Sequence of chain 1.B:
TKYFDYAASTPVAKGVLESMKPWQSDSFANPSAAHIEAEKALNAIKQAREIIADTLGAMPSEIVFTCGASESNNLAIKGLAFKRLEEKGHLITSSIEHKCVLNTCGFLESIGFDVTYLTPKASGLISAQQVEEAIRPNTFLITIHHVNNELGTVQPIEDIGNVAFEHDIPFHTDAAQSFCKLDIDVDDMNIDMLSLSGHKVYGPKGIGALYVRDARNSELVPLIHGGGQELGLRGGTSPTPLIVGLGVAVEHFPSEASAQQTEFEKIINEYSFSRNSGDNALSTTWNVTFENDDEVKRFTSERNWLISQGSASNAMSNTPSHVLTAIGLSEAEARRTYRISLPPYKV

Binding-site contacts:
Ligand atom CB contacts residue HIS99 of chain 2.B at 3.5 Å.
Ligand atom CA contacts residue SER312 of chain 2.B at 4.5 Å.
Ligand atom SG contacts residue ALA313 of chain 2.B at 3.7 Å.
Ligand atom SG contacts residue HIS99 of chain 2.B at 4.3 Å.
Ligand atom OXT contacts residue ASN150 of chain 2.B at 2.8 Å (h-bond).
Ligand atom N contacts residue ASN31 of chain 1.B at 4.4 Å.
Ligand atom O contacts residue ARG340 of chain 2.B at 3.0 Å (salt-bridge).
Ligand atom C contacts residue ARG340 of chain 2.B at 3.9 Å.
Ligand atom SG contacts residue SER312 of chain 2.B at 3.5 Å.
Ligand atom N contacts residue SER33 of chain 1.B at 2.8 Å (h-bond).
Ligand atom CA contacts residue SER33 of chain 1.B at 4.3 Å.
Ligand atom C contacts residue ASN150 of chain 2.B at 3.9 Å.
Ligand atom OXT contacts residue ARG340 of chain 2.B at 3.5 Å (salt-bridge).
Ligand atom O contacts residue ALA9 of chain 2.B at 3.5 Å.
Ligand atom CB contacts residue ASN150 of chain 2.B at 4.4 Å.
Ligand atom OXT contacts residue HIS99 of chain 2.B at 4.3 Å.

Sequence of chain 2.B:
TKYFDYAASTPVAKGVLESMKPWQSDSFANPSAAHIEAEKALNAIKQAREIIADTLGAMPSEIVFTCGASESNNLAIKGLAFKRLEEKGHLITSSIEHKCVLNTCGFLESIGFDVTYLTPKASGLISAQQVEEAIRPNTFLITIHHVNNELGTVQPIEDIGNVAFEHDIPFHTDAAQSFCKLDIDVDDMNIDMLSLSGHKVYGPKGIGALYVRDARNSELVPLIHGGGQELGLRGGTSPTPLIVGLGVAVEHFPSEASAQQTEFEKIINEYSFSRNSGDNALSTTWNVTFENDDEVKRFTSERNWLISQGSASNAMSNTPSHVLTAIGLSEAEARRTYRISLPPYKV

This protein binds this small molecule.
Small molecule (SMILES): N[C@@H](CS)C(=O)O